Sequence of chain 40.A:
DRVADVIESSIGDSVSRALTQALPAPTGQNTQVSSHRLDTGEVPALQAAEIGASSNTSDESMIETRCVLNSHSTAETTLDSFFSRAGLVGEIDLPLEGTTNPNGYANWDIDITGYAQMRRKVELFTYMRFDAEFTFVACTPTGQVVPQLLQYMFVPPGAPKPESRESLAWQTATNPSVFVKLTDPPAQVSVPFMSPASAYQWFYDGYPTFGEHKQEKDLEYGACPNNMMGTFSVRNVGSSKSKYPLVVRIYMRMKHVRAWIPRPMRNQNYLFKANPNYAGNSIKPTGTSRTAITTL

Sequence of chain 40.C:
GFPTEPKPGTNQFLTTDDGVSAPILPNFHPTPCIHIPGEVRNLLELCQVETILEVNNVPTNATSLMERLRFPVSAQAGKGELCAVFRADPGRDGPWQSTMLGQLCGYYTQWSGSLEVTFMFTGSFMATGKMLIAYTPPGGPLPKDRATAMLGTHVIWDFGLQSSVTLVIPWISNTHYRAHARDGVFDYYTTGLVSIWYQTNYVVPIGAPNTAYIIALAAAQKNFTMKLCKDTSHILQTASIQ

Binding-site contacts:
Ligand atom C4C contacts residue PHE135 of chain 40.A at 3.8 Å (hydrophobic).
Ligand atom C5 contacts residue PHE233 of chain 40.A at 4.0 Å (hydrophobic).
Ligand atom C3B contacts residue TRP203 of chain 40.A at 3.1 Å (hydrophobic).
Ligand atom C3C contacts residue PHE135 of chain 40.A at 3.8 Å (hydrophobic).
Ligand atom C5B contacts residue ILE111 of chain 40.A at 3.9 Å (hydrophobic).
Ligand atom C4A contacts residue THR114 of chain 40.A at 3.5 Å.
Ligand atom C5B contacts residue ASP112 of chain 40.A at 4.0 Å.
Ligand atom N2 contacts residue PHE155 of chain 40.A at 3.5 Å.
Ligand atom N3A contacts residue THR114 of chain 40.A at 4.0 Å.
Ligand atom C6B contacts residue ILE113 of chain 40.A at 4.0 Å (hydrophobic).
Ligand atom C5C contacts residue ILE111 of chain 40.A at 3.8 Å (hydrophobic).
Ligand atom C2A contacts residue TRP203 of chain 40.A at 3.6 Å (hydrophobic).
Ligand atom C4C contacts residue VAL192 of chain 40.A at 3.5 Å (hydrophobic).
Ligand atom C4A contacts residue ASP112 of chain 40.A at 2.6 Å.
Ligand atom C2C contacts residue VAL192 of chain 40.A at 3.7 Å (hydrophobic).
Ligand atom C2A contacts residue ASP112 of chain 40.A at 3.8 Å.
Ligand atom C31 contacts residue ILE24 of chain 40.C at 3.6 Å (hydrophobic).
Ligand atom C2C contacts residue PHE155 of chain 40.A at 3.9 Å (hydrophobic).
Ligand atom C6C contacts residue TYR201 of chain 40.A at 3.9 Å (hydrophobic).
Ligand atom C31 contacts residue VAL179 of chain 40.A at 3.3 Å (hydrophobic).
Ligand atom C5 contacts residue PHE155 of chain 40.A at 3.9 Å (hydrophobic).
Ligand atom C3B contacts residue ASN228 of chain 40.A at 4.0 Å.
Ligand atom C2B contacts residue TYR201 of chain 40.A at 3.5 Å (hydrophobic).
Ligand atom C5A contacts residue ASN228 of chain 40.A at 4.0 Å.
Ligand atom C5B contacts residue ILE113 of chain 40.A at 3.5 Å (hydrophobic).
Ligand atom C4B contacts residue TRP203 of chain 40.A at 3.5 Å (hydrophobic).
Ligand atom O1B contacts residue TYR201 of chain 40.A at 3.4 Å.
Ligand atom O1A contacts residue TRP203 of chain 40.A at 3.3 Å.
Ligand atom C5C contacts residue PHE135 of chain 40.A at 3.5 Å (hydrophobic).
Ligand atom C31 contacts residue PRO177 of chain 40.A at 3.9 Å (hydrophobic).
Ligand atom C2B contacts residue TRP203 of chain 40.A at 4.0 Å (hydrophobic).
Ligand atom O1A contacts residue ASN228 of chain 40.A at 3.7 Å.
Ligand atom O1 contacts residue PHE233 of chain 40.A at 3.1 Å.
Ligand atom C4B contacts residue ILE113 of chain 40.A at 4.0 Å (hydrophobic).
Ligand atom N2 contacts residue PHE233 of chain 40.A at 3.7 Å.
Ligand atom O1 contacts residue PHE155 of chain 40.A at 3.4 Å.
Ligand atom C5A contacts residue ASP112 of chain 40.A at 4.0 Å.
Ligand atom N3A contacts residue ILE113 of chain 40.A at 3.8 Å.
Ligand atom C4 contacts residue ILE24 of chain 40.C at 4.0 Å (hydrophobic).
Ligand atom N3A contacts residue ASP112 of chain 40.A at 2.5 Å (salt-bridge).

Sequence of chain 36.C:
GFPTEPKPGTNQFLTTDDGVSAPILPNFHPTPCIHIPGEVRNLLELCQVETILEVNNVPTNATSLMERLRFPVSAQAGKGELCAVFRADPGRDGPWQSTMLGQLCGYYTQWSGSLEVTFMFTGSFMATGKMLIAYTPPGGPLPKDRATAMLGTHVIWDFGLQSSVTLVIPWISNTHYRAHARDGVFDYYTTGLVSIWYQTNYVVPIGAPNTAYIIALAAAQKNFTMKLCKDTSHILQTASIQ

The small molecule below binds the protein below.
Small molecule (SMILES): Cc1cc(CCCCCCCOc2ccc(C3=NCCO3)cc2)on1